A small-molecule ligand and the protein it binds are described below.
Small molecule (SMILES): O=P(O)(O)OCCNS(=O)(=O)c1ccc(OC(F)(F)F)cc1

Sequence of chain 2.A:
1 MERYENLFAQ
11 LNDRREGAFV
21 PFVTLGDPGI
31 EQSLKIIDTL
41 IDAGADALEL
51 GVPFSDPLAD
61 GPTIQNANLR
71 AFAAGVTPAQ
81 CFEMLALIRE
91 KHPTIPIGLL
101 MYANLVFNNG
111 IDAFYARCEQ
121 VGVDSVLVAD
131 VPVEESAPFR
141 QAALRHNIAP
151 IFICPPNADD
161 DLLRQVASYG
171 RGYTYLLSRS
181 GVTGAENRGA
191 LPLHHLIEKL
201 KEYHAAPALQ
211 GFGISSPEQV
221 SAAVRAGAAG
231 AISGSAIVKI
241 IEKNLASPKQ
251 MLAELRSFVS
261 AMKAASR

Binding-site contacts:
Ligand atom O19 contacts residue SER235 of chain 2.A at 2.5 Å (h-bond).
Ligand atom C14 contacts residue THR183 of chain 2.A at 3.5 Å.
Ligand atom C1 contacts residue PHE212 of chain 2.A at 3.7 Å (hydrophobic).
Ligand atom O20 contacts residue GLY184 of chain 2.A at 2.9 Å (h-bond).
Ligand atom C3 contacts residue LEU100 of chain 2.A at 3.7 Å (hydrophobic).
Ligand atom C5 contacts residue TYR175 of chain 2.A at 3.4 Å (hydrophobic).
Ligand atom O19 contacts residue GLY234 of chain 2.A at 3.7 Å.
Ligand atom C6 contacts residue PHE212 of chain 2.A at 3.7 Å (hydrophobic).
Ligand atom C4 contacts residue LEU100 of chain 2.A at 3.7 Å (hydrophobic).
Ligand atom O21 contacts residue PHE22 of chain 2.A at 3.2 Å.
Ligand atom C2 contacts residue THR183 of chain 2.A at 3.7 Å.
Ligand atom F9F contacts residue ILE153 of chain 2.A at 3.3 Å.
Ligand atom C14 contacts residue TYR175 of chain 2.A at 3.4 Å (hydrophobic).
Ligand atom F10 contacts residue ILE153 of chain 2.A at 3.3 Å.
Ligand atom O18 contacts residue SER235 of chain 2.A at 3.4 Å (h-bond).
Ligand atom O16 contacts residue THR183 of chain 2.A at 3.7 Å.
Ligand atom O21 contacts residue LEU100 of chain 2.A at 3.4 Å.
Ligand atom O7 contacts residue ALA59 of chain 2.A at 3.4 Å.
Ligand atom O21 contacts residue GLU49 of chain 2.A at 3.2 Å.
Ligand atom S12 contacts residue TYR175 of chain 2.A at 3.8 Å.
Ligand atom F9F contacts residue ALA129 of chain 2.A at 3.4 Å.
Ligand atom F11 contacts residue ALA59 of chain 2.A at 3.6 Å.
Ligand atom O22 contacts residue TYR175 of chain 2.A at 2.8 Å (h-bond).
Ligand atom O16 contacts residue PHE212 of chain 2.A at 3.6 Å.
Ligand atom F11 contacts residue ALA129 of chain 2.A at 3.3 Å.
Ligand atom O22 contacts residue ILE232 of chain 2.A at 3.7 Å.
Ligand atom O20 contacts residue THR183 of chain 2.A at 3.8 Å.
Ligand atom F11 contacts residue PRO18 of chain 2.B at 3.5 Å.
Ligand atom O20 contacts residue GLY213 of chain 2.A at 2.7 Å (h-bond).
Ligand atom F9F contacts residue LEU127 of chain 2.A at 3.5 Å.
Ligand atom C5 contacts residue LEU127 of chain 2.A at 3.7 Å (hydrophobic).
Ligand atom O19 contacts residue ILE64 of chain 2.A at 3.5 Å.
Ligand atom F10 contacts residue PHE212 of chain 2.A at 3.7 Å.
Ligand atom O18 contacts residue GLY234 of chain 2.A at 2.9 Å (h-bond).
Ligand atom O19 contacts residue THR183 of chain 2.A at 3.4 Å.
Ligand atom O7 contacts residue PHE212 of chain 2.A at 3.7 Å.
Ligand atom C3 contacts residue THR183 of chain 2.A at 3.6 Å.
Ligand atom O19 contacts residue GLY184 of chain 2.A at 3.6 Å.
Ligand atom P17 contacts residue SER235 of chain 2.A at 3.6 Å.
Ligand atom O20 contacts residue PHE212 of chain 2.A at 3.4 Å.

Sequence of chain 2.B:
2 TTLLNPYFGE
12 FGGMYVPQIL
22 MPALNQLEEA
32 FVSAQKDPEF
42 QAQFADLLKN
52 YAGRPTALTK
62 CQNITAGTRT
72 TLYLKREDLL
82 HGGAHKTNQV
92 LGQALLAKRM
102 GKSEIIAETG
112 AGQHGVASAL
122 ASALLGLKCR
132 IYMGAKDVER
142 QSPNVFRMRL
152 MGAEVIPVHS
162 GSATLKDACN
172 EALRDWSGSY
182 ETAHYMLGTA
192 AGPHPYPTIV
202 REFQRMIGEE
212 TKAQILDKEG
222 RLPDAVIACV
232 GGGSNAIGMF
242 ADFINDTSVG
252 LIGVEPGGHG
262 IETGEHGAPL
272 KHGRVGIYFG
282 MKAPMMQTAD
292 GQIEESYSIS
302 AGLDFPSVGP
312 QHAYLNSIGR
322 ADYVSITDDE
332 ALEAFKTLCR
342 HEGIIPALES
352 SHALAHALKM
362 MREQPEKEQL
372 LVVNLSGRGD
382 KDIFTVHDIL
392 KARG